A protein and the small-molecule ligand that binds it are described below.
Small molecule (SMILES): CC(=O)N[C@@H]1[C@@H](O)[C@H](O)[C@@H](CO)O[C@H]1O

Sequence of chain 1.D:
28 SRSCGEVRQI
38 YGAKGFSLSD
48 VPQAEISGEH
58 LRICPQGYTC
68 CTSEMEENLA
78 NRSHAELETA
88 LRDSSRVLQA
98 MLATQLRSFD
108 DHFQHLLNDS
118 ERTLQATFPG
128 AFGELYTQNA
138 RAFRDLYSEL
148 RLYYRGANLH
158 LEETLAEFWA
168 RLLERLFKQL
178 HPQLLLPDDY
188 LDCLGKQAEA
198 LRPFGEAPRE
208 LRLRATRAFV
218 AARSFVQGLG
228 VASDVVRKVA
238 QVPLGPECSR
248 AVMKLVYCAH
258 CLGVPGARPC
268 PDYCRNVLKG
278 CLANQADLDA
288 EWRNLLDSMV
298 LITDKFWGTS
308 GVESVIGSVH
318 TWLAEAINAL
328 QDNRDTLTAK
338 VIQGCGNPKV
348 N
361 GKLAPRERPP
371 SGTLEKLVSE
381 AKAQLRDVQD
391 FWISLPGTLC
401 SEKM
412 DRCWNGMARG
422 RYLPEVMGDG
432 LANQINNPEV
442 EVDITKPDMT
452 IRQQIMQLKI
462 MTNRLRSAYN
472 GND

Binding-site contacts:
Ligand atom O5 contacts residue ARG148 of chain 1.D at 3.4 Å (salt-bridge).
Ligand atom O7 contacts residue GLN111 of chain 1.D at 2.8 Å (h-bond).
Ligand atom C3 contacts residue ASN115 of chain 1.D at 3.5 Å.
Ligand atom C6 contacts residue ARG148 of chain 1.D at 4.1 Å.
Ligand atom O6 contacts residue ARG148 of chain 1.D at 3.1 Å.
Ligand atom C8 contacts residue HIS112 of chain 1.D at 4.1 Å.
Ligand atom C1 contacts residue ARG148 of chain 1.D at 3.8 Å.
Ligand atom C7 contacts residue GLN111 of chain 1.D at 3.9 Å.
Ligand atom C1 contacts residue ASN115 of chain 1.D at 1.4 Å.
Ligand atom C8 contacts residue GLN111 of chain 1.D at 4.2 Å.
Ligand atom C2 contacts residue ASN115 of chain 1.D at 2.1 Å.
Ligand atom C4 contacts residue ASN115 of chain 1.D at 4.0 Å.
Ligand atom C5 contacts residue ARG148 of chain 1.D at 3.8 Å.
Ligand atom C5 contacts residue ASN115 of chain 1.D at 3.6 Å.
Ligand atom N2 contacts residue ASN115 of chain 1.D at 2.5 Å (h-bond).
Ligand atom O5 contacts residue ASN115 of chain 1.D at 2.4 Å (h-bond).
Ligand atom O7 contacts residue ASN115 of chain 1.D at 4.2 Å.
Ligand atom C7 contacts residue ASN115 of chain 1.D at 3.7 Å.